The small molecule below binds the protein below.
Small molecule (SMILES): O=C(/C=C/c1ccc[n+]([C@@H]2O[C@H](CO)[C@@H](O)[C@H]2O)c1)NCCCCC1CCN(C(=O)c2ccccc2)CC1

Sequence of chain 1.B:
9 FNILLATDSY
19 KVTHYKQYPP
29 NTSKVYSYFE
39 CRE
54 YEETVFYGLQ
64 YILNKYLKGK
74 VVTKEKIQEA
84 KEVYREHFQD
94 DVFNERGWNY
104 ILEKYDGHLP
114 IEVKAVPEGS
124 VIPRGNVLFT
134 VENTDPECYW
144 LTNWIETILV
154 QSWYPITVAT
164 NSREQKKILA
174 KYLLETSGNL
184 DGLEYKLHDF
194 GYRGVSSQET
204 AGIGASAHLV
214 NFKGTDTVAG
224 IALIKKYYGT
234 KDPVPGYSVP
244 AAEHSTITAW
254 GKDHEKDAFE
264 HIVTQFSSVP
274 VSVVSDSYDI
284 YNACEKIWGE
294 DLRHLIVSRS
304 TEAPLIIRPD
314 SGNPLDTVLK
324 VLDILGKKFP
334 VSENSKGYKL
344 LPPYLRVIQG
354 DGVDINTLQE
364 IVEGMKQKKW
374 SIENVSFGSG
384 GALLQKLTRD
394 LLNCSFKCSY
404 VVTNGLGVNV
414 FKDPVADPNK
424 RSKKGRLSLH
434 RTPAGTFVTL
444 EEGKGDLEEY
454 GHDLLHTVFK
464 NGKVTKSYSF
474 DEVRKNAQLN

Binding-site contacts:
Ligand atom CAH contacts residue VAL378 of chain 1.A at 3.7 Å (hydrophobic).
Ligand atom O2' contacts residue GLY353 of chain 1.A at 3.2 Å (h-bond).
Ligand atom CAX contacts residue TYR188 of chain 1.A at 3.7 Å (hydrophobic).
Ligand atom CAH contacts residue GLU376 of chain 1.A at 3.4 Å.
Ligand atom CBD contacts residue ARG311 of chain 1.A at 3.6 Å.
Ligand atom CAU contacts residue VAL242 of chain 1.A at 3.6 Å (hydrophobic).
Ligand atom CAI contacts residue VAL350 of chain 1.A at 3.6 Å (hydrophobic).
Ligand atom CBD contacts residue PHE193 of chain 1.A at 3.7 Å (hydrophobic).
Ligand atom CAO contacts residue ARG196 of chain 1.A at 2.9 Å.
Ligand atom CAG contacts residue PHE193 of chain 1.A at 3.2 Å (hydrophobic).
Ligand atom O4' contacts residue ARG196 of chain 1.A at 3.4 Å (salt-bridge).
Ligand atom CAI contacts residue ILE351 of chain 1.A at 3.7 Å (hydrophobic).
Ligand atom CAH contacts residue SER379 of chain 1.A at 3.5 Å.
Ligand atom C1' contacts residue ARG196 of chain 1.A at 3.7 Å.
Ligand atom NAZ contacts residue ASP219 of chain 1.A at 3.7 Å.
Ligand atom CAG contacts residue ARG311 of chain 1.A at 2.9 Å.
Ligand atom CAO contacts residue TYR18 of chain 1.B at 3.5 Å (hydrophobic).
Ligand atom CAK contacts residue ASP16 of chain 1.B at 3.5 Å.
Ligand atom CAI contacts residue SER379 of chain 1.A at 3.1 Å.
Ligand atom OAA contacts residue PHE193 of chain 1.A at 3.7 Å.
Ligand atom CAL contacts residue ASP219 of chain 1.A at 3.6 Å.
Ligand atom CAP contacts residue PHE193 of chain 1.A at 3.5 Å (hydrophobic).
Ligand atom NBL contacts residue ARG196 of chain 1.A at 3.4 Å (salt-bridge).
Ligand atom OAA contacts residue ARG311 of chain 1.A at 3.5 Å (salt-bridge).
Ligand atom C2' contacts residue PHE193 of chain 1.A at 2.8 Å (hydrophobic).
Ligand atom CAF contacts residue PHE193 of chain 1.A at 3.5 Å (hydrophobic).
Ligand atom CAW contacts residue VAL242 of chain 1.A at 3.4 Å (hydrophobic).
Ligand atom CAL contacts residue TYR18 of chain 1.B at 3.3 Å (hydrophobic).
Ligand atom O5' contacts residue ARG392 of chain 1.B at 3.5 Å (salt-bridge).
Ligand atom CAJ contacts residue ARG349 of chain 1.A at 3.5 Å.
Ligand atom OAA contacts residue ILE351 of chain 1.A at 3.5 Å.
Ligand atom CAK contacts residue TYR18 of chain 1.B at 3.2 Å (hydrophobic).
Ligand atom CAT contacts residue VAL242 of chain 1.A at 3.5 Å (hydrophobic).
Ligand atom C2' contacts residue GLY353 of chain 1.A at 3.6 Å.
Ligand atom O2' contacts residue PHE193 of chain 1.A at 2.6 Å.
Ligand atom CAJ contacts residue GLU376 of chain 1.A at 3.3 Å.
Ligand atom CAM contacts residue SER379 of chain 1.A at 3.7 Å.
Ligand atom CAM contacts residue ILE309 of chain 1.A at 3.3 Å (hydrophobic).
Ligand atom O3' contacts residue ASP313 of chain 1.A at 3.3 Å (salt-bridge).
Ligand atom CAP contacts residue ARG311 of chain 1.A at 3.6 Å.

Sequence of chain 1.A:
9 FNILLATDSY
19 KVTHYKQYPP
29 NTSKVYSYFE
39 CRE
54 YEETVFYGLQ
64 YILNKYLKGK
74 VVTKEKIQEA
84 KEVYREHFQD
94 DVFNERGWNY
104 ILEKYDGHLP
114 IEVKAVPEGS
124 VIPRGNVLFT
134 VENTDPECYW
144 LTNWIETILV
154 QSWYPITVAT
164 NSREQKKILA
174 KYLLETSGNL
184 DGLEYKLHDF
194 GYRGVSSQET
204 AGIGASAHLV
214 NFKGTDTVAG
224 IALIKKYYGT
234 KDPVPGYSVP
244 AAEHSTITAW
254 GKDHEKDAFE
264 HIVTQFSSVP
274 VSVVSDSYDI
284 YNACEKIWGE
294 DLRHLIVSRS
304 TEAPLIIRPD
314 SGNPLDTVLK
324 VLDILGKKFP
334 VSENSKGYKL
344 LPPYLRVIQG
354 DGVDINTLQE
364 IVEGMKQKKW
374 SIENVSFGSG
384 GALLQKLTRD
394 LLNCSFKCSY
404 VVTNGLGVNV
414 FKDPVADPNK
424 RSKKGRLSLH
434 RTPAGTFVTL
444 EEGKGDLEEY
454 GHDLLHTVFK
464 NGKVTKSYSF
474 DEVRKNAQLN